Binding-site contacts:
Ligand atom C2 contacts residue ASN1134 of chain 1.B at 2.5 Å.
Ligand atom C8 contacts residue ILE1132 of chain 1.B at 4.0 Å (hydrophobic).
Ligand atom C3 contacts residue ASN1134 of chain 1.B at 3.9 Å.
Ligand atom C8 contacts residue VAL1133 of chain 1.B at 4.2 Å (hydrophobic).
Ligand atom C5 contacts residue ASN1134 of chain 1.B at 3.8 Å.
Ligand atom C7 contacts residue ASN1134 of chain 1.B at 3.2 Å.
Ligand atom O5 contacts residue ASN1134 of chain 1.B at 2.4 Å (h-bond).
Ligand atom C8 contacts residue ASN1134 of chain 1.B at 3.8 Å.
Ligand atom N2 contacts residue ASN1134 of chain 1.B at 3.0 Å (h-bond).
Ligand atom C1 contacts residue ASN1134 of chain 1.B at 1.6 Å.
Ligand atom O7 contacts residue ASN1134 of chain 1.B at 3.1 Å (h-bond).
Ligand atom C4 contacts residue ASN1134 of chain 1.B at 4.3 Å.

This small molecule binds to this protein.
Small molecule (SMILES): CC(=O)N[C@H]1[C@H](O[C@H]2[C@H](O)[C@@H](NC(C)=O)CO[C@@H]2CO)O[C@H](CO)[C@@H](O)[C@@H]1O

Sequence of chain 1.B:
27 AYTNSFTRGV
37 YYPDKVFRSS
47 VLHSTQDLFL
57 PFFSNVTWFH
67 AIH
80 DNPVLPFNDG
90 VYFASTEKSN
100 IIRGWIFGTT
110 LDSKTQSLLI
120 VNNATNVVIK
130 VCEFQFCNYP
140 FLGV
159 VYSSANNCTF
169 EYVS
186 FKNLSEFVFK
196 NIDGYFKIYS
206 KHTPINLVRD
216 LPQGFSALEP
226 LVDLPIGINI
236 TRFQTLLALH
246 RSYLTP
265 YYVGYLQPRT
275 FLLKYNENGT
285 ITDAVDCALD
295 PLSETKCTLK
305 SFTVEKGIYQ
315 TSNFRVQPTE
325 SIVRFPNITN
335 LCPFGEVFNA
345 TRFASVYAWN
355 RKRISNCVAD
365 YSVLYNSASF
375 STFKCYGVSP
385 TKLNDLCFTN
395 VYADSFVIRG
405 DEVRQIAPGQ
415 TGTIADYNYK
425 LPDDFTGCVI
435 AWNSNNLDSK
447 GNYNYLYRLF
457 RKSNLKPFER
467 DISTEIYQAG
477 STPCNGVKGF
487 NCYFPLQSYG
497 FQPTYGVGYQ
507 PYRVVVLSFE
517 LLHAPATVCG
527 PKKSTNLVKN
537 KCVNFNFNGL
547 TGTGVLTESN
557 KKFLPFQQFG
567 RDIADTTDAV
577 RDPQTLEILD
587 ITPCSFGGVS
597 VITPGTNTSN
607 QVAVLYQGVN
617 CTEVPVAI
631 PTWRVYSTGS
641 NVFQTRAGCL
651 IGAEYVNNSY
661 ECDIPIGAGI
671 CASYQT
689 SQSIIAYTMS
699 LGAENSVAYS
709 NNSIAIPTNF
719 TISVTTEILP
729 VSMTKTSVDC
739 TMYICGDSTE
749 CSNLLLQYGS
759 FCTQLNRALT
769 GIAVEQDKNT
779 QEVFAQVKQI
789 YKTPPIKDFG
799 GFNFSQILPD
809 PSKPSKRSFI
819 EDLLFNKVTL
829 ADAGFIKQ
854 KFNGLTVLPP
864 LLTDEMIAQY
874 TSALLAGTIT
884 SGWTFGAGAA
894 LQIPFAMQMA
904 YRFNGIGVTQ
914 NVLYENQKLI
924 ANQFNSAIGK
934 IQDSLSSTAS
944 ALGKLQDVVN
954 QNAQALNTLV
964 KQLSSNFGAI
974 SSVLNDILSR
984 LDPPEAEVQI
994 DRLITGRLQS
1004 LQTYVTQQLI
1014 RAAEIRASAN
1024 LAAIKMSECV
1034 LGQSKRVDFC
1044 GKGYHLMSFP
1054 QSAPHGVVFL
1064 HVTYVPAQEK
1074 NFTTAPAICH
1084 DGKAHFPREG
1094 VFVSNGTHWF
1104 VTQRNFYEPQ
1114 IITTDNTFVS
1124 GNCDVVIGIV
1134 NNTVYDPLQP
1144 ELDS